Binding-site contacts:
Ligand atom C6B contacts residue ILE98 of chain 25.A at 3.8 Å (hydrophobic).
Ligand atom C6B contacts residue LEU181 of chain 25.A at 3.5 Å (hydrophobic).
Ligand atom N3A contacts residue PHE179 of chain 25.A at 3.6 Å.
Ligand atom N2A contacts residue PHE179 of chain 25.A at 3.3 Å.
Ligand atom C3C contacts residue LEU181 of chain 25.A at 4.0 Å (hydrophobic).
Ligand atom N3A contacts residue TYR144 of chain 25.A at 3.2 Å.
Ligand atom C5B contacts residue TYR144 of chain 25.A at 3.7 Å (hydrophobic).
Ligand atom C4A contacts residue TYR144 of chain 25.A at 3.5 Å (hydrophobic).
Ligand atom N1A contacts residue LEU217 of chain 25.A at 3.4 Å.
Ligand atom CM4 contacts residue VAL168 of chain 25.A at 3.9 Å (hydrophobic).
Ligand atom C1C contacts residue MET214 of chain 25.A at 3.4 Å (hydrophobic).
Ligand atom CM2 contacts residue ILE122 of chain 25.A at 3.9 Å (hydrophobic).
Ligand atom C4 contacts residue TYR190 of chain 25.A at 3.8 Å (hydrophobic).
Ligand atom C4A contacts residue PHE179 of chain 25.A at 3.5 Å (hydrophobic).
Ligand atom N5A contacts residue LEU217 of chain 25.A at 3.7 Å.
Ligand atom N1A contacts residue PHE179 of chain 25.A at 3.2 Å.
Ligand atom CM6 contacts residue LEU184 of chain 25.A at 3.6 Å (hydrophobic).
Ligand atom CM3 contacts residue TYR190 of chain 25.A at 3.8 Å (hydrophobic).
Ligand atom C5 contacts residue LEU100 of chain 25.A at 4.0 Å (hydrophobic).
Ligand atom CM2 contacts residue ILE77 of chain 25.A at 3.9 Å (hydrophobic).
Ligand atom N5A contacts residue PHE179 of chain 25.A at 3.2 Å.
Ligand atom N1A contacts residue MET124 of chain 25.A at 3.9 Å.
Ligand atom CM4 contacts residue TYR144 of chain 25.A at 3.8 Å (hydrophobic).
Ligand atom C4 contacts residue LEU100 of chain 25.A at 3.8 Å (hydrophobic).
Ligand atom C4 contacts residue MET214 of chain 25.A at 4.0 Å (hydrophobic).
Ligand atom C3 contacts residue LEU100 of chain 25.A at 3.7 Å (hydrophobic).
Ligand atom O1B contacts residue ILE98 of chain 25.A at 3.1 Å.
Ligand atom N2A contacts residue TYR144 of chain 25.A at 4.0 Å.
Ligand atom O1 contacts residue MET214 of chain 25.A at 3.2 Å.
Ligand atom CM6 contacts residue LEU181 of chain 25.A at 3.8 Å (hydrophobic).
Ligand atom CM4 contacts residue TYR142 of chain 25.A at 3.9 Å (hydrophobic).
Ligand atom CM4 contacts residue ALA166 of chain 25.A at 3.1 Å (hydrophobic).
Ligand atom C1B contacts residue LEU181 of chain 25.A at 3.9 Å (hydrophobic).
Ligand atom O1 contacts residue LEU100 of chain 25.A at 3.8 Å.
Ligand atom C5B contacts residue LEU181 of chain 25.A at 3.6 Å (hydrophobic).
Ligand atom N2 contacts residue MET214 of chain 25.A at 3.7 Å.
Ligand atom CM6 contacts residue TYR144 of chain 25.A at 3.7 Å (hydrophobic).
Ligand atom C1B contacts residue ILE98 of chain 25.A at 3.6 Å (hydrophobic).
Ligand atom C5 contacts residue MET214 of chain 25.A at 3.7 Å (hydrophobic).
Ligand atom N2 contacts residue LEU100 of chain 25.A at 3.8 Å.

The small molecule below binds the protein below.
Small molecule (SMILES): Cc1cc(CCCOc2c(C)cc(-n3nnc(C)n3)cc2C)on1

Sequence of chain 25.A:
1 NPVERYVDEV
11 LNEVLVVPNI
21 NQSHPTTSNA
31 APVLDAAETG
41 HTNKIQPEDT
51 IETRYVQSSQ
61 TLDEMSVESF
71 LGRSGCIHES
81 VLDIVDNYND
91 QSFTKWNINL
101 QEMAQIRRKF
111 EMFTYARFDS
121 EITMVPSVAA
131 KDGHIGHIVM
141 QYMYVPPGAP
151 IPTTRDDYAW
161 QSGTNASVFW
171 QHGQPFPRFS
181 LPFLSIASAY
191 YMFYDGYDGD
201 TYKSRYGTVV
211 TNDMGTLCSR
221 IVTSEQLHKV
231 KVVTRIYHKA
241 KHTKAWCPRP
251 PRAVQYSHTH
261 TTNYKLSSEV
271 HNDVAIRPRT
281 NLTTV